This small molecule binds to this protein.
Small molecule (SMILES): Cc1cc(CCCCCCCOc2ccc(C3=N[C@@H](C)CO3)cc2Cl)on1

Sequence of chain 59.C:
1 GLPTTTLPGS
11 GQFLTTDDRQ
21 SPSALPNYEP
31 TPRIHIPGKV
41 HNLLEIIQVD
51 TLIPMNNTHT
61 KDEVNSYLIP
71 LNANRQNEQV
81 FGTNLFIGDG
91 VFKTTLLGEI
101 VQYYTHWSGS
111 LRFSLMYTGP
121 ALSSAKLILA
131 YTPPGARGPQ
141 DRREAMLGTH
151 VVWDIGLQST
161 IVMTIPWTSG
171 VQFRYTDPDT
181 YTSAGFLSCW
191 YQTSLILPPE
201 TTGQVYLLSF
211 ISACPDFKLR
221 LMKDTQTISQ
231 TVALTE

Sequence of chain 58.A:
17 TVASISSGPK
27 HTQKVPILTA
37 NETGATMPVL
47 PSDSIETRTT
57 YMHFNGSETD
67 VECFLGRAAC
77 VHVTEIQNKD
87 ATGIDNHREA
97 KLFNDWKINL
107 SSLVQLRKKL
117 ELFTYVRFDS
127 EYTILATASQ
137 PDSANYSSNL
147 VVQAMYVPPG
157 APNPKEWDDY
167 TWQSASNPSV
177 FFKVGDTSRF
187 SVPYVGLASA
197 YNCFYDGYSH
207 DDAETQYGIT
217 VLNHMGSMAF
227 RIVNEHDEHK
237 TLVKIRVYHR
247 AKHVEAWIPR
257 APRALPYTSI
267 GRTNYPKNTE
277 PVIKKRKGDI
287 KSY

Sequence of chain 58.C:
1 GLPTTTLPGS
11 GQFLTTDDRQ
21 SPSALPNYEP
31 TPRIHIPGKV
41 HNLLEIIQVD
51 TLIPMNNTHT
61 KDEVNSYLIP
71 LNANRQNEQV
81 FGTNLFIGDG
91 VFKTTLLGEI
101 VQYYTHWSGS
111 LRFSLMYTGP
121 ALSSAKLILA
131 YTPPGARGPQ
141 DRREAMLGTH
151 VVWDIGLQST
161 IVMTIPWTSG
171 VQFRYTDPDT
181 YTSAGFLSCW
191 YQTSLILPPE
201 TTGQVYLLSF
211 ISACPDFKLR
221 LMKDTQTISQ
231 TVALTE

Binding-site contacts:
Ligand atom C3B contacts residue LEU106 of chain 58.A at 3.8 Å (hydrophobic).
Ligand atom C31 contacts residue SER175 of chain 58.A at 3.5 Å.
Ligand atom O1A contacts residue VAL122 of chain 58.A at 4.0 Å.
Ligand atom C5C contacts residue ILE104 of chain 58.A at 4.0 Å (hydrophobic).
Ligand atom N2 contacts residue ALA24 of chain 58.C at 3.1 Å.
Ligand atom O1 contacts residue TYR152 of chain 58.A at 3.9 Å.
Ligand atom C1C contacts residue TYR152 of chain 58.A at 3.9 Å (hydrophobic).
Ligand atom O1 contacts residue PHE186 of chain 58.A at 3.8 Å.
Ligand atom C2C contacts residue VAL188 of chain 58.A at 2.8 Å (hydrophobic).
Ligand atom CL1 contacts residue MET221 of chain 58.A at 3.8 Å.
Ligand atom C3 contacts residue PHE186 of chain 58.A at 3.9 Å (hydrophobic).
Ligand atom C3B contacts residue TYR197 of chain 58.A at 3.3 Å (hydrophobic).
Ligand atom C5C contacts residue TYR128 of chain 58.A at 3.7 Å (hydrophobic).
Ligand atom C4A contacts residue ASN198 of chain 58.A at 3.9 Å.
Ligand atom C4 contacts residue TYR152 of chain 58.A at 3.7 Å (hydrophobic).
Ligand atom C31 contacts residue PRO174 of chain 58.A at 3.3 Å (hydrophobic).
Ligand atom C7C contacts residue TYR128 of chain 58.A at 3.5 Å (hydrophobic).
Ligand atom C5A contacts residue VAL122 of chain 58.A at 3.9 Å (hydrophobic).
Ligand atom C3C contacts residue VAL188 of chain 58.A at 3.3 Å (hydrophobic).
Ligand atom C4 contacts residue PHE186 of chain 58.A at 3.7 Å (hydrophobic).
Ligand atom CM1 contacts residue CYS199 of chain 58.A at 3.8 Å (hydrophobic).
Ligand atom O1B contacts residue MET221 of chain 58.A at 3.8 Å.
Ligand atom CL1 contacts residue ILE104 of chain 58.A at 3.6 Å.
Ligand atom N2 contacts residue PHE186 of chain 58.A at 4.0 Å.
Ligand atom O1 contacts residue VAL188 of chain 58.A at 3.8 Å.
Ligand atom C3 contacts residue PRO174 of chain 58.A at 3.7 Å (hydrophobic).
Ligand atom N3A contacts residue ASN219 of chain 58.A at 3.4 Å (h-bond).
Ligand atom C4B contacts residue LEU106 of chain 58.A at 3.7 Å (hydrophobic).
Ligand atom C2B contacts residue TYR197 of chain 58.A at 3.3 Å (hydrophobic).
Ligand atom C31 contacts residue ALA150 of chain 58.A at 3.5 Å (hydrophobic).
Ligand atom C4C contacts residue TYR152 of chain 58.A at 3.9 Å (hydrophobic).
Ligand atom C3C contacts residue TYR128 of chain 58.A at 3.6 Å (hydrophobic).
Ligand atom C31 contacts residue VAL176 of chain 58.A at 3.3 Å (hydrophobic).
Ligand atom N2 contacts residue PRO174 of chain 58.A at 3.7 Å.
Ligand atom O1 contacts residue ALA24 of chain 58.C at 3.4 Å.
Ligand atom C5 contacts residue TYR152 of chain 58.A at 3.6 Å (hydrophobic).
Ligand atom CL1 contacts residue ASN105 of chain 58.A at 3.3 Å.
Ligand atom C5 contacts residue PHE186 of chain 58.A at 3.7 Å (hydrophobic).
Ligand atom C5A contacts residue CYS199 of chain 58.A at 3.9 Å (hydrophobic).
Ligand atom C6C contacts residue VAL191 of chain 58.A at 3.3 Å (hydrophobic).